Binding-site contacts:
Ligand atom C19 contacts residue TRP117 of chain 1.A at 3.5 Å (hydrophobic).
Ligand atom N01 contacts residue LEU119 of chain 1.A at 4.1 Å.
Ligand atom N02 contacts residue GLY62 of chain 1.A at 3.9 Å.
Ligand atom C05 contacts residue DST1 of chain 1.C at 4.1 Å.
Ligand atom C08 contacts residue LEU119 of chain 1.A at 3.9 Å (hydrophobic).
Ligand atom CL01 contacts residue DST1 of chain 1.C at 3.8 Å.
Ligand atom C14 contacts residue VAL284 of chain 1.A at 3.6 Å (hydrophobic).
Ligand atom C04 contacts residue TRP117 of chain 1.A at 4.1 Å (hydrophobic).
Ligand atom C19 contacts residue ARG60 of chain 1.A at 4.0 Å.
Ligand atom C02 contacts residue GLU207 of chain 1.A at 3.2 Å.
Ligand atom C21 contacts residue GLY42 of chain 1.A at 3.5 Å.
Ligand atom C20 contacts residue ALA44 of chain 1.A at 3.4 Å (hydrophobic).
Ligand atom C04 contacts residue DST1 of chain 1.C at 3.8 Å.
Ligand atom C03 contacts residue ALA155 of chain 1.A at 3.9 Å (hydrophobic).
Ligand atom C02 contacts residue DST1 of chain 1.C at 3.7 Å.
Ligand atom C01 contacts residue GLU207 of chain 1.A at 3.3 Å.
Ligand atom C15 contacts residue DST1 of chain 1.C at 4.0 Å.
Ligand atom CL01 contacts residue VAL284 of chain 1.A at 3.8 Å.
Ligand atom C20 contacts residue TYR61 of chain 1.A at 3.7 Å (hydrophobic).
Ligand atom C18 contacts residue PHE288 of chain 1.A at 3.3 Å (hydrophobic).
Ligand atom CL01 contacts residue ALA44 of chain 1.A at 3.7 Å.
Ligand atom C06 contacts residue DST1 of chain 1.C at 3.7 Å.
Ligand atom C15 contacts residue VAL284 of chain 1.A at 3.7 Å (hydrophobic).
Ligand atom C16 contacts residue GLY42 of chain 1.A at 3.4 Å.
Ligand atom C16 contacts residue ARG60 of chain 1.A at 4.0 Å.
Ligand atom C07 contacts residue TRP117 of chain 1.A at 3.5 Å (hydrophobic).
Ligand atom C18 contacts residue DST1 of chain 1.C at 3.8 Å.
Ligand atom C21 contacts residue VAL284 of chain 1.A at 3.8 Å (hydrophobic).
Ligand atom C20 contacts residue PHE43 of chain 1.A at 3.8 Å (hydrophobic).
Ligand atom N01 contacts residue TRP117 of chain 1.A at 3.2 Å.
Ligand atom C20 contacts residue ARG60 of chain 1.A at 3.0 Å.
Ligand atom C21 contacts residue GLY62 of chain 1.A at 3.9 Å.
Ligand atom C07 contacts residue LEU119 of chain 1.A at 3.9 Å (hydrophobic).
Ligand atom C03 contacts residue DST1 of chain 1.C at 3.5 Å.
Ligand atom C20 contacts residue GLY42 of chain 1.A at 3.4 Å.
Ligand atom C16 contacts residue TYR61 of chain 1.A at 3.7 Å (hydrophobic).
Ligand atom C01 contacts residue DST1 of chain 1.C at 3.4 Å.
Ligand atom C04 contacts residue LEU119 of chain 1.A at 4.0 Å (hydrophobic).
Ligand atom C05 contacts residue LEU119 of chain 1.A at 3.9 Å (hydrophobic).
Ligand atom C16 contacts residue GLY62 of chain 1.A at 3.8 Å.

Sequence of chain 1.A:
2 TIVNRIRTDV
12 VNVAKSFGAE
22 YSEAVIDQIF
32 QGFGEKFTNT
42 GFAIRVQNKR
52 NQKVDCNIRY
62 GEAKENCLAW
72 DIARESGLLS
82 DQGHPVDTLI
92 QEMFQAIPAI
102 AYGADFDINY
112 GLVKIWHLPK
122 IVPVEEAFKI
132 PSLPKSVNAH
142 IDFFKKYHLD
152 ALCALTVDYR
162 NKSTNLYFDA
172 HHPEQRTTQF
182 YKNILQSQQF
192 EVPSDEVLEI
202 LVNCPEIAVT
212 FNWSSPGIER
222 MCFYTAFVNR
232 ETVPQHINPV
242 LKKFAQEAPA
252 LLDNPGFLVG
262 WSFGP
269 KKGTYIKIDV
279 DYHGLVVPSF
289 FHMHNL

A protein and the small-molecule ligand that binds it are described below.
Small molecule (SMILES): [C-]#[N+][C@@H]1[C@H]2c3c[nH]c4cccc(c34)C(C)(C)[C@H]2C[C@@H](Cl)[C@]1(C)C=C